Sequence of chain 1.A:
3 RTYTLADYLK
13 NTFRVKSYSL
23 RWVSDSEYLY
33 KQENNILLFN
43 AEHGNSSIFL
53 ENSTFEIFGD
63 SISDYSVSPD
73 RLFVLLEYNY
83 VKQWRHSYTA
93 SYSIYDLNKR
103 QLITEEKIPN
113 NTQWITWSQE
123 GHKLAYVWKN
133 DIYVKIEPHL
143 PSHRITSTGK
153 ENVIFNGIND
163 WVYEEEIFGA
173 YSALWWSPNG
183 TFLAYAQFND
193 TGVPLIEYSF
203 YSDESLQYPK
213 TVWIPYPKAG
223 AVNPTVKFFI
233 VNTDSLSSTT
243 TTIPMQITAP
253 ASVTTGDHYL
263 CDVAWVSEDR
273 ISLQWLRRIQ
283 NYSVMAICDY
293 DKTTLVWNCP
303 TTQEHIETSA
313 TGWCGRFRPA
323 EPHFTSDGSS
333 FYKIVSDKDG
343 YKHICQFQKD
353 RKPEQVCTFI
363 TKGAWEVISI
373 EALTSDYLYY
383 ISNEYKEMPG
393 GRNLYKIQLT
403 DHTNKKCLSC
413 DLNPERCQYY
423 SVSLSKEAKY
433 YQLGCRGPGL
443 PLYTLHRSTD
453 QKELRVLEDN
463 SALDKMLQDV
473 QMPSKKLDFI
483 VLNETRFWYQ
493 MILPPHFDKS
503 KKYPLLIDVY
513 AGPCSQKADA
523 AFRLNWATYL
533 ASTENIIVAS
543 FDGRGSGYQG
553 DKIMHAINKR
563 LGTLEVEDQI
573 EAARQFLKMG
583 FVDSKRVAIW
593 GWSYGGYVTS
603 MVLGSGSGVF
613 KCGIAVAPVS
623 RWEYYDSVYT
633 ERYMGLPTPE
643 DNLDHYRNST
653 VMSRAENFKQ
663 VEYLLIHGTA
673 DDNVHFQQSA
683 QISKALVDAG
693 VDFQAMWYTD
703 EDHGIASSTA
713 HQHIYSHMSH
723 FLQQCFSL

This small molecule binds to this protein.
Small molecule (SMILES): CC(=O)N[C@@H]1[C@@H](O)[C@H](O)[C@@H](CO)O[C@H]1O

Binding-site contacts:
Ligand atom O7 contacts residue ASN191 of chain 1.A at 3.1 Å (h-bond).
Ligand atom O7 contacts residue GLN189 of chain 1.A at 4.1 Å.
Ligand atom C2 contacts residue ASN191 of chain 1.A at 2.6 Å.
Ligand atom C5 contacts residue ASN191 of chain 1.A at 3.6 Å.
Ligand atom C5 contacts residue THR193 of chain 1.A at 4.0 Å.
Ligand atom C1 contacts residue ASN191 of chain 1.A at 1.5 Å.
Ligand atom C8 contacts residue GLN189 of chain 1.A at 4.4 Å.
Ligand atom C1 contacts residue THR193 of chain 1.A at 3.8 Å.
Ligand atom C3 contacts residue ASN191 of chain 1.A at 3.9 Å.
Ligand atom O6 contacts residue THR193 of chain 1.A at 4.0 Å.
Ligand atom O5 contacts residue ASN191 of chain 1.A at 2.3 Å (h-bond).
Ligand atom O6 contacts residue ASN191 of chain 1.A at 4.5 Å.
Ligand atom O5 contacts residue THR193 of chain 1.A at 4.0 Å.
Ligand atom C7 contacts residue ASN191 of chain 1.A at 3.4 Å.
Ligand atom C4 contacts residue ASN191 of chain 1.A at 4.3 Å.
Ligand atom N2 contacts residue ASN191 of chain 1.A at 3.2 Å (h-bond).
Ligand atom C8 contacts residue ASN191 of chain 1.A at 4.4 Å.
Ligand atom C6 contacts residue THR193 of chain 1.A at 4.2 Å.
Ligand atom C8 contacts residue ILE156 of chain 1.A at 4.0 Å (hydrophobic).